Sequence of chain 1.A:
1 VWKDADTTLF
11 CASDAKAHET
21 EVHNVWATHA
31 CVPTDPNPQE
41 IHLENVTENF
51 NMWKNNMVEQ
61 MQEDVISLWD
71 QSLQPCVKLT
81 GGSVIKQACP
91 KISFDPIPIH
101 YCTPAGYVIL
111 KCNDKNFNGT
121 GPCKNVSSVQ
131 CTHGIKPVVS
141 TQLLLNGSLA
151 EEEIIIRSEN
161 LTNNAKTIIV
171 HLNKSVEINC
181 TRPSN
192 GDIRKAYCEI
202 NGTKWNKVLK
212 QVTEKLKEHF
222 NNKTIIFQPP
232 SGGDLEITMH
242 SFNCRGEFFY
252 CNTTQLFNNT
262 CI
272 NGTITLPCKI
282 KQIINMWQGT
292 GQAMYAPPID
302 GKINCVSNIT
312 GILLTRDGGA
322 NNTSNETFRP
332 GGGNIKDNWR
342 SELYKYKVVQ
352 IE

A protein and the small-molecule ligand that binds it are described below.
Small molecule (SMILES): CC(=O)N[C@@H]1[C@@H](O)[C@H](O)[C@@H](CO)O[C@H]1O

Binding-site contacts:
Ligand atom C7 contacts residue THR255 of chain 1.A at 4.3 Å.
Ligand atom N2 contacts residue ASN259 of chain 1.A at 2.6 Å (h-bond).
Ligand atom C6 contacts residue CYS262 of chain 1.A at 4.4 Å (hydrophobic).
Ligand atom C1 contacts residue ASN259 of chain 1.A at 1.4 Å.
Ligand atom C1 contacts residue THR261 of chain 1.A at 4.2 Å.
Ligand atom O7 contacts residue THR255 of chain 1.A at 3.5 Å.
Ligand atom O5 contacts residue ASN259 of chain 1.A at 2.4 Å (h-bond).
Ligand atom C8 contacts residue THR255 of chain 1.A at 4.4 Å.
Ligand atom C1 contacts residue CYS262 of chain 1.A at 4.4 Å (hydrophobic).
Ligand atom C3 contacts residue ASN259 of chain 1.A at 3.6 Å.
Ligand atom C2 contacts residue ASN259 of chain 1.A at 2.2 Å.
Ligand atom O5 contacts residue THR261 of chain 1.A at 4.4 Å.
Ligand atom C7 contacts residue ASN259 of chain 1.A at 3.1 Å.
Ligand atom O5 contacts residue CYS262 of chain 1.A at 3.6 Å.
Ligand atom C5 contacts residue ASN259 of chain 1.A at 3.7 Å.
Ligand atom C8 contacts residue GLN256 of chain 1.A at 3.5 Å.
Ligand atom O7 contacts residue ASN259 of chain 1.A at 4.0 Å.
Ligand atom C8 contacts residue ASN259 of chain 1.A at 3.3 Å.
Ligand atom C4 contacts residue ASN259 of chain 1.A at 4.1 Å.